Binding-site contacts:
Ligand atom N contacts residue GLY220 of chain 1.A at 3.0 Å (h-bond).
Ligand atom OS contacts residue ASP218 of chain 1.A at 2.6 Å (salt-bridge).
Ligand atom C contacts residue ASP15 of chain 1.A at 3.2 Å.
Ligand atom O contacts residue TYR78 of chain 1.A at 3.1 Å.
Ligand atom CZ contacts residue ASP118 of chain 1.A at 3.6 Å.
Ligand atom C1 contacts residue PRO281 of chain 1.A at 3.3 Å (hydrophobic).
Ligand atom N contacts residue ASP15 of chain 1.A at 3.5 Å (salt-bridge).
Ligand atom CT contacts residue ASP218 of chain 1.A at 3.4 Å.
Ligand atom CD2 contacts residue SER82 of chain 1.A at 3.6 Å.
Ligand atom N contacts residue ASP80 of chain 1.A at 2.9 Å (salt-bridge).
Ligand atom N contacts residue THR222 of chain 1.A at 3.0 Å (h-bond).
Ligand atom CG2 contacts residue GLY37 of chain 1.A at 3.5 Å.
Ligand atom OS contacts residue ASP35 of chain 1.A at 2.6 Å (salt-bridge).
Ligand atom CA contacts residue ASP15 of chain 1.A at 3.6 Å.
Ligand atom CA contacts residue SER77 of chain 1.A at 3.6 Å.
Ligand atom CD2 contacts residue ASP15 of chain 1.A at 3.5 Å.
Ligand atom O contacts residue GLY79 of chain 1.A at 2.8 Å (h-bond).
Ligand atom O contacts residue GLY79 of chain 1.A at 3.2 Å (h-bond).
Ligand atom O2 contacts residue PHE279 of chain 1.A at 3.6 Å.
Ligand atom N contacts residue SER77 of chain 1.A at 2.9 Å (h-bond).
Ligand atom CS contacts residue ASP218 of chain 1.A at 3.6 Å.
Ligand atom C1 contacts residue GLY37 of chain 1.A at 3.5 Å.
Ligand atom CE1 contacts residue ILE121 of chain 1.A at 3.6 Å (hydrophobic).
Ligand atom CG2 contacts residue PHE193 of chain 1.A at 3.4 Å (hydrophobic).
Ligand atom C1B contacts residue GLY220 of chain 1.A at 3.4 Å.
Ligand atom C3 contacts residue PRO281 of chain 1.A at 3.4 Å (hydrophobic).
Ligand atom CA contacts residue THR222 of chain 1.A at 3.5 Å.
Ligand atom CD2 contacts residue TYR78 of chain 1.A at 3.6 Å (hydrophobic).
Ligand atom CD1 contacts residue LEU132 of chain 1.A at 3.6 Å (hydrophobic).
Ligand atom N contacts residue GLY37 of chain 1.A at 3.0 Å (h-bond).
Ligand atom O contacts residue THR221 of chain 1.A at 3.3 Å.
Ligand atom O contacts residue ASP80 of chain 1.A at 3.0 Å (salt-bridge).
Ligand atom N contacts residue ASP15 of chain 1.A at 3.2 Å (salt-bridge).
Ligand atom O contacts residue THR222 of chain 1.A at 3.0 Å (h-bond).
Ligand atom O contacts residue ASP15 of chain 1.A at 3.1 Å (salt-bridge).
Ligand atom CD1 contacts residue ASP33 of chain 1.A at 3.4 Å.
Ligand atom CS contacts residue ASP35 of chain 1.A at 3.5 Å.
Ligand atom C1B contacts residue ASP35 of chain 1.A at 3.6 Å.
Ligand atom O2 contacts residue LEU13 of chain 1.A at 3.5 Å.
Ligand atom CB contacts residue ASP15 of chain 1.A at 3.4 Å.

Sequence of chain 1.A:
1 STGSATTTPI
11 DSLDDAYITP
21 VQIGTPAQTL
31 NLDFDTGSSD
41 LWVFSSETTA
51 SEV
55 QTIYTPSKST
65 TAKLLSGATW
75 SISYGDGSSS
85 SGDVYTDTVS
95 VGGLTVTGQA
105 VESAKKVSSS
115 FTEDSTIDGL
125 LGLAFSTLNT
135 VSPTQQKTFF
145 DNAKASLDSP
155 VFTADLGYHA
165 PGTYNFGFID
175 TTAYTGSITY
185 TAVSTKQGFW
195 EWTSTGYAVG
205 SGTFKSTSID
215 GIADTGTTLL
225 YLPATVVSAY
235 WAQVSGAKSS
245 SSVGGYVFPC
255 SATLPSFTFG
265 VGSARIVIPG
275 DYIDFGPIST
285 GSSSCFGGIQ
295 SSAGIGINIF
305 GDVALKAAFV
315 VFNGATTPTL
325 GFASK

This small molecule binds to this protein.
Small molecule (SMILES): CC[C@H](C)[C@H](NC(=O)[C@@H](C[C@H](O)[C@H](CC(C)C)NC(=O)[C@H](C)NC(=O)[C@H](Cc1ccccc1)NC(=O)[C@@H]1CCCN1C(=O)[C@H](Cc1cnc[nH]1)NC(=O)OC(C)(C)C)C(C)C)C(=O)N[C@@H](CC1=NC=NC1)C(=O)O